Binding-site contacts:
Ligand atom O5 contacts residue SER784 of chain 1.B at 3.6 Å (h-bond).
Ligand atom C5 contacts residue GLN785 of chain 1.B at 3.8 Å.
Ligand atom C1 contacts residue SER784 of chain 1.B at 3.2 Å.
Ligand atom O5 contacts residue GLN785 of chain 1.B at 3.1 Å (h-bond).
Ligand atom O6 contacts residue GLN785 of chain 1.B at 4.1 Å.
Ligand atom C1 contacts residue GLN785 of chain 1.B at 4.1 Å.
Ligand atom C7 contacts residue ASN782 of chain 1.B at 3.3 Å.
Ligand atom C5 contacts residue ASN782 of chain 1.B at 3.6 Å.
Ligand atom C8 contacts residue ASN782 of chain 1.B at 3.5 Å.
Ligand atom C2 contacts residue SER784 of chain 1.B at 4.2 Å.
Ligand atom C4 contacts residue ASN782 of chain 1.B at 4.2 Å.
Ligand atom C2 contacts residue ASN782 of chain 1.B at 2.5 Å.
Ligand atom N2 contacts residue ASN782 of chain 1.B at 2.5 Å (h-bond).
Ligand atom C3 contacts residue ASN782 of chain 1.B at 3.8 Å.
Ligand atom O5 contacts residue ASN782 of chain 1.B at 2.3 Å (h-bond).
Ligand atom O7 contacts residue ASN782 of chain 1.B at 4.3 Å.
Ligand atom C3 contacts residue SER784 of chain 1.B at 4.3 Å.
Ligand atom C6 contacts residue GLN785 of chain 1.B at 3.4 Å.
Ligand atom C5 contacts residue SER784 of chain 1.B at 3.7 Å.
Ligand atom C1 contacts residue ASN782 of chain 1.B at 1.4 Å.

Sequence of chain 1.B:
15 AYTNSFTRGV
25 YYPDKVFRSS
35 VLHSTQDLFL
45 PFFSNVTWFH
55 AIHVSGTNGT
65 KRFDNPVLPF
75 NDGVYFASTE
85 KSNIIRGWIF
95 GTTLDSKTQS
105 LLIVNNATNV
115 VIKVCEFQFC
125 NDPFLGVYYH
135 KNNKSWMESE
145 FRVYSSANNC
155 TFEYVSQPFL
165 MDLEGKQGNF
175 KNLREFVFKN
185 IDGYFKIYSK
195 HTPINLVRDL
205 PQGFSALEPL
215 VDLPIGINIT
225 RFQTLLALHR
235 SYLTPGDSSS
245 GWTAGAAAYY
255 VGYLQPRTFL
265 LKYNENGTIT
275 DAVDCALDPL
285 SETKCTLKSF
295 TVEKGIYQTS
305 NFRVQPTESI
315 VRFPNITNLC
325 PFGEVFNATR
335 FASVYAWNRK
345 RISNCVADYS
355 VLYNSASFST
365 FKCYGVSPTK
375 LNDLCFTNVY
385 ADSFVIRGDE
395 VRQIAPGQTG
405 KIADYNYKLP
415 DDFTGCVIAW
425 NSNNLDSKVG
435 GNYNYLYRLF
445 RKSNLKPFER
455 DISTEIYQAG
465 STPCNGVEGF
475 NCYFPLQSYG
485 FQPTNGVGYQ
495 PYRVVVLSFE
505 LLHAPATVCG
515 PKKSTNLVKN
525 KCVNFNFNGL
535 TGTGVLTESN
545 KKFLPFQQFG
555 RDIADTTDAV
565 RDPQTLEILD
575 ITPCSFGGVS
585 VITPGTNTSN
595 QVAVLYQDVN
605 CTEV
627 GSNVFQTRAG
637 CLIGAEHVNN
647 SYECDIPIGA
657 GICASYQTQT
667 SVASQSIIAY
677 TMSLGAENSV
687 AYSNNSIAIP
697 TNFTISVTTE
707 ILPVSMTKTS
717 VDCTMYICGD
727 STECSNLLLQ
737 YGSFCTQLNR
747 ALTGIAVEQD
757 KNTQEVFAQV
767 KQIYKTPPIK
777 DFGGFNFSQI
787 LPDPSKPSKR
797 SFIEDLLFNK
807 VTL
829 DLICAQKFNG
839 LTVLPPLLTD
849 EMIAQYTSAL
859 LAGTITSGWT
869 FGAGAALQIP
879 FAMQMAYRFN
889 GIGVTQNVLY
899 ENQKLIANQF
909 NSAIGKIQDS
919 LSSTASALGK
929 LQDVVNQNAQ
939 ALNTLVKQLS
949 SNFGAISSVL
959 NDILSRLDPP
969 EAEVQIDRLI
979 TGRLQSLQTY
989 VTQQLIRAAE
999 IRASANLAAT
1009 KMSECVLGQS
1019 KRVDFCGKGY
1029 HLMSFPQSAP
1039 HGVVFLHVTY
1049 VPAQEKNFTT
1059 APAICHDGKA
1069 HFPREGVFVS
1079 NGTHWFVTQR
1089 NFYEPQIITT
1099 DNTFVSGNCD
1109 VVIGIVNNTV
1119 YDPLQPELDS

A protein and the small-molecule ligand that binds it are described below.
Small molecule (SMILES): CC(=O)N[C@H]1[C@H](O[C@H]2[C@H](O)[C@@H](NC(C)=O)CO[C@@H]2CO)O[C@H](CO)[C@@H](O)[C@@H]1O